Binding-site contacts:
Ligand atom C8 contacts residue PRO715 of chain 1.D at 3.8 Å (hydrophobic).
Ligand atom N2 contacts residue ASN716 of chain 1.D at 2.3 Å (h-bond).
Ligand atom C2 contacts residue ASN716 of chain 1.D at 2.5 Å.
Ligand atom C3 contacts residue ASN716 of chain 1.D at 3.8 Å.
Ligand atom C7 contacts residue ASN716 of chain 1.D at 2.8 Å.
Ligand atom C8 contacts residue ASN716 of chain 1.D at 3.1 Å.
Ligand atom O5 contacts residue ASN716 of chain 1.D at 2.3 Å (h-bond).
Ligand atom N2 contacts residue PRO715 of chain 1.D at 4.2 Å.
Ligand atom C5 contacts residue ASN716 of chain 1.D at 3.6 Å.
Ligand atom C4 contacts residue ASN716 of chain 1.D at 4.3 Å.
Ligand atom O6 contacts residue ASN511 of chain 1.D at 4.2 Å.
Ligand atom O7 contacts residue ASN716 of chain 1.D at 3.6 Å (h-bond).
Ligand atom C1 contacts residue ASN716 of chain 1.D at 1.5 Å.

The protein below binds the small molecule below.
Small molecule (SMILES): CC(=O)N[C@H]1[C@H](O[C@H]2[C@H](O)[C@@H](NC(C)=O)CO[C@@H]2CO)O[C@H](CO)[C@@H](O)[C@@H]1O

Sequence of chain 1.D:
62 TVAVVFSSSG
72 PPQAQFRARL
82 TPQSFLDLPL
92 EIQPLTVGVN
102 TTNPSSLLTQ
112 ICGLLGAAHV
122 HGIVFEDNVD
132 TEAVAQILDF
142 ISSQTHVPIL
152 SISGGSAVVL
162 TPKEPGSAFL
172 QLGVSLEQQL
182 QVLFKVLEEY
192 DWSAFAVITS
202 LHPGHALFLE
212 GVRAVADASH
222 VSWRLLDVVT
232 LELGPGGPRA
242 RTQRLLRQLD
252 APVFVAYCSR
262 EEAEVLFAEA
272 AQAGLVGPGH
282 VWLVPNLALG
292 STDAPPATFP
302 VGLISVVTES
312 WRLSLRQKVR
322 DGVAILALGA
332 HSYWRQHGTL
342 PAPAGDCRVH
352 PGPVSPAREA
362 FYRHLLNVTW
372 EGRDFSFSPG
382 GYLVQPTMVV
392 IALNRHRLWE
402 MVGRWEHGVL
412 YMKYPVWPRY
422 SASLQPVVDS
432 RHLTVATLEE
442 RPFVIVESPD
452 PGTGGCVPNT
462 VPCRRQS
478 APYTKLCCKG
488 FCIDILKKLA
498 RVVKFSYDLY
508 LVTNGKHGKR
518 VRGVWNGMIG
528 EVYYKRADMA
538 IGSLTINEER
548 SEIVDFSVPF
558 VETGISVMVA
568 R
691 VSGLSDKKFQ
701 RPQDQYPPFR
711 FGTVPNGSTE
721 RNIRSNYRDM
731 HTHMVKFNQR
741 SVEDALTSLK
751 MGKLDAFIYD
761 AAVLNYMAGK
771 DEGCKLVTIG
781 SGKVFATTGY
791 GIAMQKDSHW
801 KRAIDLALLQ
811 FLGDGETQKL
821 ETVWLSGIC